Sequence of chain 1.D:
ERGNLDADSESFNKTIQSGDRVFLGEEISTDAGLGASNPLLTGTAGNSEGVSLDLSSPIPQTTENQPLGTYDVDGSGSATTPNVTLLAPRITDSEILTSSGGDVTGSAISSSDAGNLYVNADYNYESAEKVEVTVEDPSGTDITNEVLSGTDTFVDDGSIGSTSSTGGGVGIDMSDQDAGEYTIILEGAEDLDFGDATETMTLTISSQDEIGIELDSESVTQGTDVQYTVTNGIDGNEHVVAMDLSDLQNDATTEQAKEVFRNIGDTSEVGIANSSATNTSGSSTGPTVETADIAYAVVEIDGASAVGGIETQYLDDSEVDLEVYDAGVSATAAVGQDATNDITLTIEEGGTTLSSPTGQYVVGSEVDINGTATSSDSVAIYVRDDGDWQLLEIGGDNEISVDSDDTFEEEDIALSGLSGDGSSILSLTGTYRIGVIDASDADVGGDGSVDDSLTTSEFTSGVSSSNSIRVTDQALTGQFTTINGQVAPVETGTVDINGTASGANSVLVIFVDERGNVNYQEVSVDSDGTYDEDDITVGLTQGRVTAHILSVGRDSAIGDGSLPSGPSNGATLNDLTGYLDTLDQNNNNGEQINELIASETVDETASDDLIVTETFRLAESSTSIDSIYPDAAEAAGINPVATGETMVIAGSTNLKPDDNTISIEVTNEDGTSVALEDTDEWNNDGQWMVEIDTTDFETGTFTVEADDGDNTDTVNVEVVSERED

Binding-site contacts:
Ligand atom C5 contacts residue GLU1 of chain 1.D at 4.1 Å.
Ligand atom O5 contacts residue THR15 of chain 1.D at 4.4 Å.
Ligand atom C2 contacts residue GLU1 of chain 1.D at 4.2 Å.
Ligand atom C5 contacts residue THR15 of chain 1.D at 4.3 Å.
Ligand atom O2 contacts residue THR15 of chain 1.D at 3.8 Å.
Ligand atom O5 contacts residue GLU10 of chain 1.D at 4.4 Å.
Ligand atom C3 contacts residue GLU10 of chain 1.D at 4.2 Å.
Ligand atom C4 contacts residue ASN13 of chain 1.D at 4.1 Å.
Ligand atom C2 contacts residue THR15 of chain 1.D at 4.0 Å.
Ligand atom C3 contacts residue ASN13 of chain 1.D at 3.7 Å.
Ligand atom O2 contacts residue LYS14 of chain 1.D at 4.3 Å.
Ligand atom C1 contacts residue GLU1 of chain 1.D at 3.5 Å.
Ligand atom O5 contacts residue ASN13 of chain 1.D at 2.3 Å (h-bond).
Ligand atom C2 contacts residue ASN13 of chain 1.D at 2.3 Å.
Ligand atom O3 contacts residue GLU10 of chain 1.D at 3.8 Å.
Ligand atom O5 contacts residue GLU1 of chain 1.D at 2.9 Å (salt-bridge).
Ligand atom O2 contacts residue GLU10 of chain 1.D at 3.8 Å.
Ligand atom C3 contacts residue THR15 of chain 1.D at 4.0 Å.
Ligand atom C5 contacts residue ASN13 of chain 1.D at 3.6 Å.
Ligand atom O6 contacts residue ASP8 of chain 1.D at 3.5 Å (salt-bridge).
Ligand atom O6 contacts residue GLU1 of chain 1.D at 3.8 Å.
Ligand atom C1 contacts residue GLU10 of chain 1.D at 4.0 Å.
Ligand atom C1 contacts residue ASN13 of chain 1.D at 1.4 Å.
Ligand atom O5 contacts residue ARG2 of chain 1.D at 4.2 Å.
Ligand atom C2 contacts residue GLU10 of chain 1.D at 3.4 Å.
Ligand atom C1 contacts residue THR15 of chain 1.D at 3.5 Å.
Ligand atom O2 contacts residue ASN13 of chain 1.D at 2.8 Å (h-bond).
Ligand atom C6 contacts residue GLU1 of chain 1.D at 3.5 Å.

This small molecule binds to this protein.
Small molecule (SMILES): OC[C@H]1O[C@@H](O)[C@H](O)[C@@H](O)[C@@H]1O